The small molecule below binds the protein below.
Small molecule (SMILES): COc1ccc(N)cc1-c1cnc(N)c(C(=O)c2cccnc2)n1

Sequence of chain 1.B:
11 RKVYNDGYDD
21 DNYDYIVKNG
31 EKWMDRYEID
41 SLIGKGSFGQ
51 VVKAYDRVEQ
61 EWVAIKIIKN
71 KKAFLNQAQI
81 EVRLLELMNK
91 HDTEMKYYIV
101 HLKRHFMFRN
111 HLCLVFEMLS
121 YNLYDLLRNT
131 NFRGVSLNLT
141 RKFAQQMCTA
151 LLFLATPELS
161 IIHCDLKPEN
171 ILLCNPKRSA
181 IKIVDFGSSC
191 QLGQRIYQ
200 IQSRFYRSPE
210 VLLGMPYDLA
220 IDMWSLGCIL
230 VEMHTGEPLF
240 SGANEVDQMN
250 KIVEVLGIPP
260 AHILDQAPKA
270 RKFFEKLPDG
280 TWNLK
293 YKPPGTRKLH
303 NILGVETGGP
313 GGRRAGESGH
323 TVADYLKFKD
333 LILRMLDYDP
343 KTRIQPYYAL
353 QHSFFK

Binding-site contacts:
Ligand atom NAC contacts residue GLU117 of chain 1.B at 3.1 Å (salt-bridge).
Ligand atom CAL contacts residue VAL51 of chain 1.B at 4.2 Å (hydrophobic).
Ligand atom NAN contacts residue ALA64 of chain 1.B at 3.7 Å.
Ligand atom CAI contacts residue ILE43 of chain 1.B at 4.1 Å (hydrophobic).
Ligand atom OAP contacts residue LEU172 of chain 1.B at 3.6 Å.
Ligand atom CAF contacts residue LYS66 of chain 1.B at 3.9 Å.
Ligand atom NAO contacts residue LEU172 of chain 1.B at 4.1 Å.
Ligand atom CAS contacts residue ALA64 of chain 1.B at 3.8 Å (hydrophobic).
Ligand atom CAA contacts residue SER120 of chain 1.B at 2.9 Å.
Ligand atom CAJ contacts residue LYS66 of chain 1.B at 4.1 Å.
Ligand atom NAC contacts residue VAL100 of chain 1.B at 4.0 Å.
Ligand atom CAR contacts residue ILE43 of chain 1.B at 3.4 Å (hydrophobic).
Ligand atom NAB contacts residue GLY44 of chain 1.B at 3.4 Å.
Ligand atom NAN contacts residue GLU117 of chain 1.B at 4.1 Å.
Ligand atom CAS contacts residue LEU172 of chain 1.B at 4.0 Å (hydrophobic).
Ligand atom NAC contacts residue ALA64 of chain 1.B at 3.9 Å.
Ligand atom OAD contacts residue VAL100 of chain 1.B at 3.9 Å.
Ligand atom CAA contacts residue ASN122 of chain 1.B at 3.9 Å.
Ligand atom NAC contacts residue PHE116 of chain 1.B at 3.6 Å.
Ligand atom CAS contacts residue GLU117 of chain 1.B at 4.0 Å.
Ligand atom NAM contacts residue ASP185 of chain 1.B at 4.2 Å.
Ligand atom CAA contacts residue TYR121 of chain 1.B at 3.8 Å (hydrophobic).
Ligand atom CAA contacts residue LEU172 of chain 1.B at 3.8 Å (hydrophobic).
Ligand atom OAP contacts residue LEU119 of chain 1.B at 3.8 Å.
Ligand atom OAD contacts residue VAL184 of chain 1.B at 4.2 Å.
Ligand atom CAE contacts residue ASP185 of chain 1.B at 3.7 Å.
Ligand atom CAG contacts residue VAL184 of chain 1.B at 3.7 Å (hydrophobic).
Ligand atom CAK contacts residue LEU119 of chain 1.B at 3.8 Å (hydrophobic).
Ligand atom CAU contacts residue LEU172 of chain 1.B at 3.8 Å (hydrophobic).
Ligand atom CAF contacts residue ASP185 of chain 1.B at 3.5 Å.
Ligand atom NAB contacts residue ILE43 of chain 1.B at 3.4 Å (h-bond).
Ligand atom OAD contacts residue PHE116 of chain 1.B at 3.6 Å.
Ligand atom CAH contacts residue ILE43 of chain 1.B at 3.3 Å (hydrophobic).
Ligand atom NAN contacts residue LEU172 of chain 1.B at 3.8 Å.
Ligand atom OAP contacts residue SER120 of chain 1.B at 3.5 Å (h-bond).
Ligand atom CAQ contacts residue VAL184 of chain 1.B at 4.1 Å (hydrophobic).
Ligand atom NAN contacts residue LEU119 of chain 1.B at 3.6 Å (h-bond).
Ligand atom CAK contacts residue LEU172 of chain 1.B at 3.6 Å (hydrophobic).
Ligand atom CAT contacts residue VAL184 of chain 1.B at 4.1 Å (hydrophobic).
Ligand atom NAM contacts residue LYS66 of chain 1.B at 3.3 Å (salt-bridge).